Sequence of chain 55.C:
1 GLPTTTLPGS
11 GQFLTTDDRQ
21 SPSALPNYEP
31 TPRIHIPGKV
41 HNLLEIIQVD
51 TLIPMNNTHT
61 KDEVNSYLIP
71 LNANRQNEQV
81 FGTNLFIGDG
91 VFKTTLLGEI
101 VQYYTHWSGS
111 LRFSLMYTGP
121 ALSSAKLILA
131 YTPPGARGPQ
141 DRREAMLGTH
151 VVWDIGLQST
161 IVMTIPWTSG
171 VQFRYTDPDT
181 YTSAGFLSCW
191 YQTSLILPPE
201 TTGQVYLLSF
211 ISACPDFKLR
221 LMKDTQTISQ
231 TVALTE

Sequence of chain 55.A:
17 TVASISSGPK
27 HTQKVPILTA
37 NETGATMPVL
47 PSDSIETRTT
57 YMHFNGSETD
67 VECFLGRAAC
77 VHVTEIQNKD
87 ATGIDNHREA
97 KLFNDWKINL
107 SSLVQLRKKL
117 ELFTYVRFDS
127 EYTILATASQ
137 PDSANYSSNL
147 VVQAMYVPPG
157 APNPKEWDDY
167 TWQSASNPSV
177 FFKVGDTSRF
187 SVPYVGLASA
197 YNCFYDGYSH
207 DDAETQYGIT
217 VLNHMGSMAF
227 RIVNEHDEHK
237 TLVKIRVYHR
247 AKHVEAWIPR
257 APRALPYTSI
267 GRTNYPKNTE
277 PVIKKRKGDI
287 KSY

Binding-site contacts:
Ligand atom O1B contacts residue TYR152 of chain 55.A at 3.8 Å.
Ligand atom C4A contacts residue VAL176 of chain 55.A at 3.7 Å (hydrophobic).
Ligand atom N2 contacts residue MET221 of chain 55.A at 3.5 Å (h-bond).
Ligand atom N2 contacts residue ASN219 of chain 55.A at 3.4 Å (h-bond).
Ligand atom C5A contacts residue VAL176 of chain 55.A at 3.2 Å (hydrophobic).
Ligand atom O1D contacts residue SER107 of chain 55.A at 3.2 Å.
Ligand atom O1A contacts residue PHE186 of chain 55.A at 2.9 Å.
Ligand atom C4A contacts residue SER175 of chain 55.A at 3.8 Å.
Ligand atom C4C contacts residue TYR128 of chain 55.A at 3.5 Å (hydrophobic).
Ligand atom C2A contacts residue PHE186 of chain 55.A at 3.3 Å (hydrophobic).
Ligand atom C2D contacts residue SER107 of chain 55.A at 3.8 Å.
Ligand atom C31 contacts residue LEU106 of chain 55.A at 3.8 Å (hydrophobic).
Ligand atom CL1 contacts residue LEU25 of chain 55.C at 3.5 Å.
Ligand atom C6B contacts residue TYR152 of chain 55.A at 3.8 Å (hydrophobic).
Ligand atom C5 contacts residue LEU106 of chain 55.A at 3.5 Å (hydrophobic).
Ligand atom C1C contacts residue TYR128 of chain 55.A at 3.5 Å (hydrophobic).
Ligand atom C6B contacts residue VAL188 of chain 55.A at 3.8 Å (hydrophobic).
Ligand atom C3B contacts residue MET224 of chain 55.A at 3.4 Å (hydrophobic).
Ligand atom CL2 contacts residue ILE104 of chain 55.A at 3.1 Å.
Ligand atom C3 contacts residue LEU106 of chain 55.A at 3.4 Å (hydrophobic).
Ligand atom C5A contacts residue PHE186 of chain 55.A at 3.5 Å (hydrophobic).
Ligand atom C4A contacts residue PRO174 of chain 55.A at 3.3 Å (hydrophobic).
Ligand atom O1A contacts residue ALA150 of chain 55.A at 3.8 Å.
Ligand atom CL2 contacts residue MET224 of chain 55.A at 2.9 Å.
Ligand atom CL1 contacts residue VAL188 of chain 55.A at 3.5 Å.
Ligand atom C3D contacts residue LEU116 of chain 55.A at 3.6 Å (hydrophobic).
Ligand atom N3A contacts residue PRO174 of chain 55.A at 3.6 Å (h-bond).
Ligand atom C4 contacts residue LEU106 of chain 55.A at 2.5 Å (hydrophobic).
Ligand atom C2B contacts residue MET224 of chain 55.A at 3.6 Å (hydrophobic).
Ligand atom O1 contacts residue MET221 of chain 55.A at 3.1 Å (h-bond).
Ligand atom C1B contacts residue VAL188 of chain 55.A at 3.8 Å (hydrophobic).
Ligand atom C5C contacts residue VAL188 of chain 55.A at 2.9 Å (hydrophobic).
Ligand atom N3A contacts residue ALA24 of chain 55.C at 3.6 Å.
Ligand atom C5B contacts residue TYR152 of chain 55.A at 3.8 Å (hydrophobic).
Ligand atom C31 contacts residue ASN219 of chain 55.A at 3.8 Å.
Ligand atom C1B contacts residue TYR152 of chain 55.A at 3.8 Å (hydrophobic).
Ligand atom C3C contacts residue ILE104 of chain 55.A at 3.6 Å (hydrophobic).
Ligand atom C3B contacts residue PHE186 of chain 55.A at 3.7 Å (hydrophobic).
Ligand atom C5A contacts residue ALA150 of chain 55.A at 3.2 Å (hydrophobic).
Ligand atom C4B contacts residue PHE186 of chain 55.A at 3.4 Å (hydrophobic).

A protein and the small-molecule ligand that binds it are described below.
Small molecule (SMILES): OCCOCOCc1cc(CCCCCOc2c(Cl)cc(C3=NCCO3)cc2Cl)on1

Sequence of chain 51.C:
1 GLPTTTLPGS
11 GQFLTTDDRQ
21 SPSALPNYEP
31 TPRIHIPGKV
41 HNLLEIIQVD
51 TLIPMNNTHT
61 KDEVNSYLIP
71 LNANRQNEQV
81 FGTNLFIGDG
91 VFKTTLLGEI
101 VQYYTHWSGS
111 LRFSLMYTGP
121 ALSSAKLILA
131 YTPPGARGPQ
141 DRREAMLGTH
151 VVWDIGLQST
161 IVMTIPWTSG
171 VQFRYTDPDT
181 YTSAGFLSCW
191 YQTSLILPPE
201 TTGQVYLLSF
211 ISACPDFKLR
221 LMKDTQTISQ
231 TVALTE